Sequence of chain 1.B:
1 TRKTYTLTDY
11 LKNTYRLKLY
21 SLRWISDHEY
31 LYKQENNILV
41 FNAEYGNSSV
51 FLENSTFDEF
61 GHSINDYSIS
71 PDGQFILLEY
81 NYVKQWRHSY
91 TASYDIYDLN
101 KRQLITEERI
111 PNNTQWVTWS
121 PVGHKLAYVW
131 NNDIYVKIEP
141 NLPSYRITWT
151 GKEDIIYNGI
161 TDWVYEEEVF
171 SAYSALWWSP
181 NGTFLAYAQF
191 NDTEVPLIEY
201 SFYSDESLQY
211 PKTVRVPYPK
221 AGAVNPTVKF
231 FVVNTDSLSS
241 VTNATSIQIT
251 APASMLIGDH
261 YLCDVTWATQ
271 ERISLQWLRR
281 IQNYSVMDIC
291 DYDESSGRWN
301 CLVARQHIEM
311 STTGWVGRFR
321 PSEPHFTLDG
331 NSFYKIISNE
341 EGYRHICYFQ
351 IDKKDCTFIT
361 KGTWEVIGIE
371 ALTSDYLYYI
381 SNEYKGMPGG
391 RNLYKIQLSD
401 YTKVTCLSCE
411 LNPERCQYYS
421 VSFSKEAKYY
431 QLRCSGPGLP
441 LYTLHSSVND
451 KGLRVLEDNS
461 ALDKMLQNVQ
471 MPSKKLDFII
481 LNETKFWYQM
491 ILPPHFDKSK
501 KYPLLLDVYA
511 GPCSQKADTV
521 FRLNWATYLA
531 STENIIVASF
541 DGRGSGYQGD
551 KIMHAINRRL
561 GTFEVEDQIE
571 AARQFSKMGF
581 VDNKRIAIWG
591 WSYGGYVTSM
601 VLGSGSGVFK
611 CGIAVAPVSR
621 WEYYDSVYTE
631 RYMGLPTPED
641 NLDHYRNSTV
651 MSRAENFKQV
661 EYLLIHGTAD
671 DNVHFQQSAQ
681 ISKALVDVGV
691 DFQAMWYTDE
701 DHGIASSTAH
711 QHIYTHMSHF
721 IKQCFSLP

This small molecule binds to this protein.
Small molecule (SMILES): CC(=O)N[C@@H]1[C@@H](O)[C@H](O)[C@@H](CO)O[C@H]1O

Binding-site contacts:
Ligand atom C5 contacts residue ASN36 of chain 1.B at 4.4 Å.
Ligand atom C1 contacts residue GLU35 of chain 1.B at 2.9 Å.
Ligand atom O6 contacts residue ASN36 of chain 1.B at 3.1 Å (h-bond).
Ligand atom C8 contacts residue GLU53 of chain 1.B at 3.9 Å.
Ligand atom O7 contacts residue ASN54 of chain 1.B at 2.8 Å (h-bond).
Ligand atom C7 contacts residue ASN37 of chain 1.B at 2.9 Å.
Ligand atom C8 contacts residue ASN54 of chain 1.B at 4.3 Å.
Ligand atom C3 contacts residue GLU35 of chain 1.B at 4.3 Å.
Ligand atom C7 contacts residue ASN54 of chain 1.B at 3.0 Å.
Ligand atom C5 contacts residue GLU35 of chain 1.B at 3.6 Å.
Ligand atom C3 contacts residue ASN54 of chain 1.B at 3.8 Å.
Ligand atom O5 contacts residue GLU35 of chain 1.B at 3.3 Å (salt-bridge).
Ligand atom O6 contacts residue GLU35 of chain 1.B at 4.3 Å.
Ligand atom C1 contacts residue ASN37 of chain 1.B at 2.9 Å.
Ligand atom C1 contacts residue ASN54 of chain 1.B at 1.5 Å.
Ligand atom C2 contacts residue GLU35 of chain 1.B at 4.1 Å.
Ligand atom C8 contacts residue ASN37 of chain 1.B at 3.3 Å.
Ligand atom O7 contacts residue ASN37 of chain 1.B at 3.5 Å (h-bond).
Ligand atom O5 contacts residue ASN36 of chain 1.B at 3.8 Å.
Ligand atom O5 contacts residue ASN37 of chain 1.B at 4.3 Å.
Ligand atom C1 contacts residue ASN36 of chain 1.B at 4.3 Å.
Ligand atom N2 contacts residue ASN54 of chain 1.B at 2.9 Å (h-bond).
Ligand atom O5 contacts residue ASN54 of chain 1.B at 2.4 Å (h-bond).
Ligand atom N2 contacts residue ASN37 of chain 1.B at 2.7 Å (h-bond).
Ligand atom C6 contacts residue ASN36 of chain 1.B at 4.1 Å.
Ligand atom O7 contacts residue GLU53 of chain 1.B at 2.7 Å (salt-bridge).
Ligand atom N2 contacts residue GLU35 of chain 1.B at 4.5 Å.
Ligand atom C2 contacts residue ASN54 of chain 1.B at 2.5 Å.
Ligand atom C2 contacts residue ASN37 of chain 1.B at 3.4 Å.
Ligand atom C5 contacts residue ASN54 of chain 1.B at 3.7 Å.
Ligand atom C3 contacts residue ASN37 of chain 1.B at 4.4 Å.
Ligand atom C4 contacts residue ASN54 of chain 1.B at 4.2 Å.
Ligand atom C7 contacts residue GLU53 of chain 1.B at 3.8 Å.